Binding-site contacts:
Ligand atom C8 contacts residue ASN105 of chain 1.A at 4.3 Å.
Ligand atom C3 contacts residue ASN105 of chain 1.A at 3.8 Å.
Ligand atom C5 contacts residue ASN105 of chain 1.A at 3.7 Å.
Ligand atom C8 contacts residue HIS102 of chain 1.A at 3.6 Å.
Ligand atom N2 contacts residue ASP101 of chain 1.A at 4.4 Å.
Ligand atom C7 contacts residue HIS102 of chain 1.A at 4.3 Å.
Ligand atom O5 contacts residue ASN105 of chain 1.A at 2.4 Å (h-bond).
Ligand atom C4 contacts residue ASN105 of chain 1.A at 4.2 Å.
Ligand atom C2 contacts residue ASN105 of chain 1.A at 2.4 Å.
Ligand atom C8 contacts residue HIS98 of chain 1.A at 3.8 Å.
Ligand atom O7 contacts residue HIS102 of chain 1.A at 4.0 Å.
Ligand atom C8 contacts residue BTB1 of chain 1.L at 4.0 Å.
Ligand atom N2 contacts residue ASN105 of chain 1.A at 2.8 Å (h-bond).
Ligand atom C7 contacts residue ASN105 of chain 1.A at 3.1 Å.
Ligand atom O7 contacts residue ASN105 of chain 1.A at 2.9 Å (h-bond).
Ligand atom C1 contacts residue ASN105 of chain 1.A at 1.4 Å.
Ligand atom C8 contacts residue ASP101 of chain 1.A at 4.1 Å.

Sequence of chain 1.A:
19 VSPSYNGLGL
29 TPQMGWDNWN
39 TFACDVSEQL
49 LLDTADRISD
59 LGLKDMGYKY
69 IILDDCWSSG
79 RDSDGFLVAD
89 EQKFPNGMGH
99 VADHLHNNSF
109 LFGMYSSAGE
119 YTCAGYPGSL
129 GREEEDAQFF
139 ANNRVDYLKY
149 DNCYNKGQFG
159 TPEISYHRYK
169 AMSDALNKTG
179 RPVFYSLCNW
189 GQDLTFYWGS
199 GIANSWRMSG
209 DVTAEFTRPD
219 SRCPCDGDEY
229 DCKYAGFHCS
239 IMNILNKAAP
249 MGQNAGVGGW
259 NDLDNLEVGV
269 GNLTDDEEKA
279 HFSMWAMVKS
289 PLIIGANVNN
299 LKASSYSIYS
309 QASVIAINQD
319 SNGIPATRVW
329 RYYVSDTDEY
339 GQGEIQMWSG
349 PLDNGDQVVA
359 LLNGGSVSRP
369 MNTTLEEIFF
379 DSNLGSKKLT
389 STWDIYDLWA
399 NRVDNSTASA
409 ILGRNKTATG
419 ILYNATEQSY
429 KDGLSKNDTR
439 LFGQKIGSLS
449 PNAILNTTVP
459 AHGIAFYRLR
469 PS

This protein binds this small molecule.
Small molecule (SMILES): CC(=O)N[C@@H]1[C@@H](O)[C@H](O)[C@@H](CO)O[C@H]1O